Binding-site contacts:
Ligand atom C8 contacts residue ASN696 of chain 1.C at 4.2 Å.
Ligand atom C1 contacts residue ASN696 of chain 1.C at 1.4 Å.
Ligand atom O5 contacts residue ASN696 of chain 1.C at 2.4 Å (h-bond).
Ligand atom N2 contacts residue ASN696 of chain 1.C at 2.8 Å (h-bond).
Ligand atom C3 contacts residue ASN696 of chain 1.C at 3.7 Å.
Ligand atom O7 contacts residue ASN696 of chain 1.C at 2.9 Å (h-bond).
Ligand atom C7 contacts residue ASN696 of chain 1.C at 3.0 Å.
Ligand atom O7 contacts residue ILE1117 of chain 1.C at 4.4 Å.
Ligand atom C2 contacts residue ASN696 of chain 1.C at 2.4 Å.
Ligand atom C8 contacts residue GLY1118 of chain 1.C at 3.4 Å.
Ligand atom C5 contacts residue ASN696 of chain 1.C at 3.7 Å.
Ligand atom C4 contacts residue ASN696 of chain 1.C at 4.2 Å.

The protein below binds the small molecule below.
Small molecule (SMILES): CC(=O)N[C@@H]1[C@@H](O)[C@H](O)[C@@H](CO)O[C@H]1O

Sequence of chain 1.C:
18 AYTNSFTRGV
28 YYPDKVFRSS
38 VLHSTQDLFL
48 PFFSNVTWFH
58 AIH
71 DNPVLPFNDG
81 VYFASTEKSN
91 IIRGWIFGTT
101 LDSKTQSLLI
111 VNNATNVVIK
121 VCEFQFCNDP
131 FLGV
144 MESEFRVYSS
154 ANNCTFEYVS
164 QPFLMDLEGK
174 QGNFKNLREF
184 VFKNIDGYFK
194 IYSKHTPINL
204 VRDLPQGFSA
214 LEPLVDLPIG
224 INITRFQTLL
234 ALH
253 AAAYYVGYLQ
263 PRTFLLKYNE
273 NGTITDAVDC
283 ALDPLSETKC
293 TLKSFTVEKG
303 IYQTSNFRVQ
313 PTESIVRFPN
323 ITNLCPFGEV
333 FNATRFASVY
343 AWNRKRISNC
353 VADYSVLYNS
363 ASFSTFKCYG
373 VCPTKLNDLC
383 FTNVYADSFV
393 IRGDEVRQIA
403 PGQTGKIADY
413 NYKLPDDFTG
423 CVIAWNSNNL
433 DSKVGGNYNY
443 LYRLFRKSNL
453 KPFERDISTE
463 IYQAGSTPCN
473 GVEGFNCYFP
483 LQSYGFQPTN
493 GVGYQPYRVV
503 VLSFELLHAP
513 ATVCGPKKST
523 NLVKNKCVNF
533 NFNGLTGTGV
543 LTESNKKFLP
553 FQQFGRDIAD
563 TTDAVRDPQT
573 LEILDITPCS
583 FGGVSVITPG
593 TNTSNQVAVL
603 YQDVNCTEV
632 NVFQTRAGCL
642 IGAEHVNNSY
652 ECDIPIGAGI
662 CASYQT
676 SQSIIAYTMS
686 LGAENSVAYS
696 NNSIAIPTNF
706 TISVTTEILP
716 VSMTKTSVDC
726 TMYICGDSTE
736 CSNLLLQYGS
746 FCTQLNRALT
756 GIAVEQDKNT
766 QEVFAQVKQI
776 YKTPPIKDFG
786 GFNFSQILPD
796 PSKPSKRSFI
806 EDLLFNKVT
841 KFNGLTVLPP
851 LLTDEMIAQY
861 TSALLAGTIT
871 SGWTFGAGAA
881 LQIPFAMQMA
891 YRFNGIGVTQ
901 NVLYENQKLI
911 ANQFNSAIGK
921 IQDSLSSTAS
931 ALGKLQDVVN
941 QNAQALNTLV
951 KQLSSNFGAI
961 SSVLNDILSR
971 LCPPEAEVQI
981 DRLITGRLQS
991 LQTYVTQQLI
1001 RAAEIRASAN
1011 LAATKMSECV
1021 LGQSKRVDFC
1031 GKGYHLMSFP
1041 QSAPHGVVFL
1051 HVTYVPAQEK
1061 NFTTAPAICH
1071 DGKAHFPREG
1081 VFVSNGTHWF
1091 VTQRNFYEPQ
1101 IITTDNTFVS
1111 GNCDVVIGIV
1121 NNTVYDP